The protein below binds the small molecule below.
Small molecule (SMILES): Nc1ccc(S(=O)(=O)N2CCN(CC(=O)N[C@@H](Cc3cc(F)cc(F)c3)c3nc4ccccc4c(=O)n3-c3ccc(S(=O)(=O)N4CCOCC4)cc3)C(=O)C2)cc1

Sequence of chain 1.J:
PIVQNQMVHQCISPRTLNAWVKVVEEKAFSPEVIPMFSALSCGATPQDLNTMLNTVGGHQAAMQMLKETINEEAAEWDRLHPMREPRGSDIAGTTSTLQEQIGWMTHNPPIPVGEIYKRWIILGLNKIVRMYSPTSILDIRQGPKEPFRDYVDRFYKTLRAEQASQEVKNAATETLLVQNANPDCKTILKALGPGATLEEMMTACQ

Binding-site contacts:
Ligand atom C1 contacts residue LYS182 of chain 1.J at 3.5 Å.
Ligand atom C25 contacts residue GLY106 of chain 1.H at 3.3 Å.
Ligand atom O5 contacts residue GLY106 of chain 1.H at 3.3 Å (h-bond).
Ligand atom C34 contacts residue TYR130 of chain 1.H at 3.4 Å (hydrophobic).
Ligand atom C11 contacts residue ASN57 of chain 1.H at 3.4 Å.
Ligand atom F2 contacts residue ILE73 of chain 1.H at 3.3 Å.
Ligand atom C34 contacts residue ASN53 of chain 1.H at 3.4 Å.
Ligand atom O3 contacts residue GLN67 of chain 1.H at 3.2 Å (h-bond).
Ligand atom N7 contacts residue ASN74 of chain 1.H at 3.5 Å (h-bond).
Ligand atom C1 contacts residue GLN179 of chain 1.J at 3.2 Å.
Ligand atom C19 contacts residue MET66 of chain 1.H at 3.3 Å (hydrophobic).
Ligand atom O6 contacts residue ILE73 of chain 1.H at 3.0 Å.
Ligand atom C23 contacts residue ASN53 of chain 1.H at 3.5 Å.
Ligand atom N1 contacts residue ASN183 of chain 1.J at 2.8 Å (h-bond).
Ligand atom O2 contacts residue LYS182 of chain 1.J at 3.2 Å.
Ligand atom C6 contacts residue LYS182 of chain 1.J at 3.4 Å.
Ligand atom F1 contacts residue MET66 of chain 1.H at 3.3 Å.
Ligand atom S2 contacts residue ASN74 of chain 1.H at 3.4 Å (h-bond).
Ligand atom C10 contacts residue GLN179 of chain 1.J at 3.5 Å.
Ligand atom C12 contacts residue ASN57 of chain 1.H at 3.4 Å.
Ligand atom C2 contacts residue ASN183 of chain 1.J at 3.4 Å.
Ligand atom C15 contacts residue ASN53 of chain 1.H at 3.4 Å.
Ligand atom O7 contacts residue SER102 of chain 1.H at 3.2 Å.
Ligand atom O8 contacts residue ASN74 of chain 1.H at 3.0 Å (h-bond).
Ligand atom N4 contacts residue ASN57 of chain 1.H at 2.6 Å (h-bond).
Ligand atom C37 contacts residue SER102 of chain 1.H at 3.5 Å.
Ligand atom C4 contacts residue TYR169 of chain 1.J at 3.4 Å (hydrophobic).
Ligand atom N1 contacts residue THR186 of chain 1.J at 3.5 Å (h-bond).
Ligand atom C6 contacts residue GLN179 of chain 1.J at 3.4 Å.
Ligand atom O5 contacts residue THR107 of chain 1.H at 2.9 Å (h-bond).
Ligand atom O4 contacts residue LYS70 of chain 1.H at 2.9 Å (salt-bridge).
Ligand atom O2 contacts residue ARG173 of chain 1.J at 3.5 Å.
Ligand atom C7 contacts residue GLN67 of chain 1.H at 3.5 Å.
Ligand atom C22 contacts residue ASN53 of chain 1.H at 3.3 Å.
Ligand atom F2 contacts residue LYS70 of chain 1.H at 3.4 Å.
Ligand atom N6 contacts residue ASN57 of chain 1.H at 3.1 Å (h-bond).
Ligand atom C15 contacts residue ASN57 of chain 1.H at 3.4 Å.
Ligand atom C17 contacts residue ASN57 of chain 1.H at 3.2 Å.
Ligand atom C3 contacts residue TYR169 of chain 1.J at 3.2 Å (hydrophobic).
Ligand atom C1 contacts residue ASN183 of chain 1.J at 3.2 Å.

Sequence of chain 1.H:
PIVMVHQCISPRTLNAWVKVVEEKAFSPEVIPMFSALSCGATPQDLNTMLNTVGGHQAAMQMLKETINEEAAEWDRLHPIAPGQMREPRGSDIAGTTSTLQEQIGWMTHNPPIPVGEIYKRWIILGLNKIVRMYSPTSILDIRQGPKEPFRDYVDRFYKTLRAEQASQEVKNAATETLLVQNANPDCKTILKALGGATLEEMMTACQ